Binding-site contacts:
Ligand atom O3X contacts residue LYS176 of chain 1.A at 3.5 Å (salt-bridge).
Ligand atom O2X contacts residue SER178 of chain 1.A at 3.1 Å (h-bond).
Ligand atom C4D contacts residue GLY229 of chain 1.A at 3.4 Å.
Ligand atom N1A contacts residue ILE237 of chain 1.A at 3.6 Å.
Ligand atom O3B contacts residue LEU150 of chain 1.A at 2.6 Å (h-bond).
Ligand atom O1N contacts residue PHE152 of chain 1.A at 3.1 Å.
Ligand atom C1B contacts residue ILE149 of chain 1.A at 3.6 Å (hydrophobic).
Ligand atom O1X contacts residue SER209 of chain 1.A at 2.8 Å (h-bond).
Ligand atom O3D contacts residue GLY229 of chain 1.A at 3.2 Å (h-bond).
Ligand atom C3D contacts residue PHE383 of chain 1.A at 3.6 Å (hydrophobic).
Ligand atom O3 contacts residue GLY229 of chain 1.A at 3.4 Å.
Ligand atom O3B contacts residue LYS176 of chain 1.A at 3.1 Å (salt-bridge).
Ligand atom O2B contacts residue SER209 of chain 1.A at 3.1 Å (h-bond).
Ligand atom O2D contacts residue GLU251 of chain 1.A at 3.5 Å (salt-bridge).
Ligand atom O2N contacts residue PRO151 of chain 1.A at 3.4 Å.
Ligand atom O3 contacts residue SER230 of chain 1.A at 3.5 Å (h-bond).
Ligand atom C2A contacts residue ILE237 of chain 1.A at 3.6 Å (hydrophobic).
Ligand atom C2A contacts residue GLY213 of chain 1.A at 3.4 Å.
Ligand atom O4B contacts residue ILE149 of chain 1.A at 3.1 Å.
Ligand atom O2D contacts residue LEU252 of chain 1.A at 3.1 Å (h-bond).
Ligand atom C2D contacts residue CYS285 of chain 1.A at 3.4 Å (hydrophobic).
Ligand atom P2B contacts residue SER209 of chain 1.A at 3.4 Å.
Ligand atom O2B contacts residue LYS176 of chain 1.A at 2.9 Å (salt-bridge).
Ligand atom C3B contacts residue LEU150 of chain 1.A at 3.2 Å (hydrophobic).
Ligand atom O2N contacts residue PHE152 of chain 1.A at 3.2 Å (h-bond).
Ligand atom PN contacts residue PHE152 of chain 1.A at 3.5 Å.
Ligand atom N1A contacts residue GLY213 of chain 1.A at 3.4 Å.
Ligand atom O3D contacts residue GLU381 of chain 1.A at 2.7 Å (salt-bridge).
Ligand atom O2D contacts residue GLY229 of chain 1.A at 3.0 Å (h-bond).
Ligand atom C5A contacts residue SER209 of chain 1.A at 3.6 Å.
Ligand atom O1A contacts residue SER230 of chain 1.A at 2.9 Å (h-bond).
Ligand atom C4B contacts residue LEU150 of chain 1.A at 3.4 Å (hydrophobic).
Ligand atom N7A contacts residue THR233 of chain 1.A at 3.2 Å.
Ligand atom C5B contacts residue THR228 of chain 1.A at 3.6 Å.
Ligand atom O3X contacts residue ILE179 of chain 1.A at 2.9 Å (h-bond).
Ligand atom C8A contacts residue THR233 of chain 1.A at 3.2 Å.
Ligand atom N9A contacts residue SER209 of chain 1.A at 3.6 Å.
Ligand atom O3B contacts residue SER178 of chain 1.A at 3.5 Å.
Ligand atom C4B contacts residue ILE149 of chain 1.A at 3.4 Å (hydrophobic).
Ligand atom O1A contacts residue THR233 of chain 1.A at 3.5 Å.

Sequence of chain 1.A:
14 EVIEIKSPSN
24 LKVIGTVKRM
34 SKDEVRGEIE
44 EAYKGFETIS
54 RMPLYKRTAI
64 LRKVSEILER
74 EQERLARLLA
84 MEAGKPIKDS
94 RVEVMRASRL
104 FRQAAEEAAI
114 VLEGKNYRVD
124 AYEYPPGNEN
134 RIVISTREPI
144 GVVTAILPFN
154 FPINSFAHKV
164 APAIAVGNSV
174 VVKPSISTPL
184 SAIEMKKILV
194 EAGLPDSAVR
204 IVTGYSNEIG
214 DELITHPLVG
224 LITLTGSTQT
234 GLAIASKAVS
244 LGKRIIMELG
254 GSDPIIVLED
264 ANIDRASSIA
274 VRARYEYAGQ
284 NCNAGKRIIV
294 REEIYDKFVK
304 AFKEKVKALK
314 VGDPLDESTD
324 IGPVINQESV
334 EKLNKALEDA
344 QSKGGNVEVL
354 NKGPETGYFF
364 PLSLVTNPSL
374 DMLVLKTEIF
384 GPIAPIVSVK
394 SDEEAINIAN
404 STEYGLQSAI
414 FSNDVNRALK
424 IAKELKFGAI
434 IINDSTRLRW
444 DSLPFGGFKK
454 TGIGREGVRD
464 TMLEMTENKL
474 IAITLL

The protein below binds the small molecule below.
Small molecule (SMILES): Nc1ncnc2c1ncn2[C@@H]1O[C@H](CO[P](=O)(O)O[P](=O)(O)OC[C@H]2OC[C@H](O)[C@@H]2O)[C@@H](O)[C@H]1OP(=O)(O)O